This small molecule binds to this protein.
Small molecule (SMILES): CC(=O)N[C@H]1[C@H](O[C@H]2[C@H](O)[C@@H](NC(C)=O)CO[C@@H]2CO)O[C@H](CO)[C@@H](O)[C@@H]1O

Sequence of chain 1.E:
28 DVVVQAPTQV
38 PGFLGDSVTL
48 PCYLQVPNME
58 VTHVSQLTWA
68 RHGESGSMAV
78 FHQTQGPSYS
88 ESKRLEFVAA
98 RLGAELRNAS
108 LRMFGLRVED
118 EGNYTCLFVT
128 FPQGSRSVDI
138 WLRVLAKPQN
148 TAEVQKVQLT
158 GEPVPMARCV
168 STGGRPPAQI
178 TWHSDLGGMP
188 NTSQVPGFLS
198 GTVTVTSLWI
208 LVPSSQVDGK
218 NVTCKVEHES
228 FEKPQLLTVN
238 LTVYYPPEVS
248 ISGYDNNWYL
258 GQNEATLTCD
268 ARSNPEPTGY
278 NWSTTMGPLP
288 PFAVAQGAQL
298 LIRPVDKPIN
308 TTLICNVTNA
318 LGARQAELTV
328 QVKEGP

Binding-site contacts:
Ligand atom O5 contacts residue ASN188 of chain 1.E at 2.3 Å (h-bond).
Ligand atom C1 contacts residue ASN188 of chain 1.E at 1.4 Å.
Ligand atom C2 contacts residue ASN188 of chain 1.E at 2.6 Å.
Ligand atom C5 contacts residue ASN188 of chain 1.E at 3.6 Å.
Ligand atom O6 contacts residue ASN188 of chain 1.E at 4.5 Å.
Ligand atom C4 contacts residue ASN188 of chain 1.E at 4.2 Å.
Ligand atom C7 contacts residue ASN188 of chain 1.E at 3.9 Å.
Ligand atom C3 contacts residue ASN188 of chain 1.E at 3.9 Å.
Ligand atom O7 contacts residue ASN188 of chain 1.E at 4.2 Å.
Ligand atom N2 contacts residue ASN188 of chain 1.E at 3.1 Å (h-bond).